Sequence of chain 1.C:
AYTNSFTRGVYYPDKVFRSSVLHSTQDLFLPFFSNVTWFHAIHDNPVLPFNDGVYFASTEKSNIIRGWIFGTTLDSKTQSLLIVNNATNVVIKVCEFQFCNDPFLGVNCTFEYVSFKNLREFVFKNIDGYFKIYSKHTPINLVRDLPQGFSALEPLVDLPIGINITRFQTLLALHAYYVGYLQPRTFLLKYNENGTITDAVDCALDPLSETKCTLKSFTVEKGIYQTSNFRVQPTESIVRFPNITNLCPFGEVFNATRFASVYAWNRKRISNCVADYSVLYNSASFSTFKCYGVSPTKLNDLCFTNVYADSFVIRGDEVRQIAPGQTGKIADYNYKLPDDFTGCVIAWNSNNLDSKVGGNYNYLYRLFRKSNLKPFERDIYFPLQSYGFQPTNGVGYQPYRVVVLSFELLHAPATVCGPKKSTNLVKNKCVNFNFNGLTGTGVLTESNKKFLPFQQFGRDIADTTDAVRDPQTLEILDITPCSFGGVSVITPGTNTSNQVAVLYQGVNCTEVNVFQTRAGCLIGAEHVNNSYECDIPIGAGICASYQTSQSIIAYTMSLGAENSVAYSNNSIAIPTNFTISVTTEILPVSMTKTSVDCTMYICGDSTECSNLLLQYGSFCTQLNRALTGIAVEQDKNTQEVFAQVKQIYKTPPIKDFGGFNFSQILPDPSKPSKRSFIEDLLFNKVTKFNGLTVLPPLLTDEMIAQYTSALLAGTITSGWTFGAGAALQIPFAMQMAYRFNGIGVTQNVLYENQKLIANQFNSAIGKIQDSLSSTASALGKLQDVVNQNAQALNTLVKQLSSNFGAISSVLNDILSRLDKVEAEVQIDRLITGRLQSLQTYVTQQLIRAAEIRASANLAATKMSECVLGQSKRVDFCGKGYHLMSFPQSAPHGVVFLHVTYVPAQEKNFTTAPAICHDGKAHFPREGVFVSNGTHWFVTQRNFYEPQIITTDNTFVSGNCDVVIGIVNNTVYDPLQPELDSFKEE

This protein binds this small molecule.
Small molecule (SMILES): CC(=O)N[C@@H]1[C@@H](O)[C@H](O)[C@@H](CO)O[C@H]1O

Binding-site contacts:
Ligand atom O5 contacts residue ASN657 of chain 1.C at 2.5 Å (h-bond).
Ligand atom C1 contacts residue ASN657 of chain 1.C at 1.4 Å.
Ligand atom C4 contacts residue ASN657 of chain 1.C at 4.0 Å.
Ligand atom C5 contacts residue ASN657 of chain 1.C at 3.3 Å.
Ligand atom C3 contacts residue ASN657 of chain 1.C at 3.5 Å.
Ligand atom C7 contacts residue ASN657 of chain 1.C at 4.2 Å.
Ligand atom N2 contacts residue ASN657 of chain 1.C at 3.0 Å (h-bond).
Ligand atom C2 contacts residue ASN657 of chain 1.C at 2.6 Å.
Ligand atom C8 contacts residue ASN658 of chain 1.C at 4.2 Å.